Binding-site contacts:
Ligand atom C contacts residue ASP376 of chain 1.C at 3.9 Å.
Ligand atom CD contacts residue GLN369 of chain 1.C at 3.3 Å.
Ligand atom CG contacts residue TRP372 of chain 1.C at 3.7 Å (hydrophobic).
Ligand atom CD contacts residue ARG414 of chain 1.A at 3.5 Å.
Ligand atom NE contacts residue GLN369 of chain 1.C at 3.0 Å (h-bond).
Ligand atom OXT contacts residue LEU415 of chain 1.A at 2.9 Å (h-bond).
Ligand atom CD contacts residue GLU364 of chain 1.C at 2.9 Å.
Ligand atom OXT contacts residue ARG414 of chain 1.A at 3.3 Å.
Ligand atom NE contacts residue ARG414 of chain 1.A at 4.1 Å.
Ligand atom CA contacts residue THR357 of chain 1.C at 3.8 Å.
Ligand atom CA contacts residue ASP376 of chain 1.C at 3.5 Å.
Ligand atom CB contacts residue ASP376 of chain 1.C at 3.3 Å.
Ligand atom N contacts residue ASP376 of chain 1.C at 2.9 Å (salt-bridge).
Ligand atom O contacts residue ARG414 of chain 1.A at 4.2 Å.
Ligand atom C contacts residue LEU415 of chain 1.A at 3.7 Å (hydrophobic).
Ligand atom OXT contacts residue THR357 of chain 1.C at 4.3 Å.
Ligand atom C contacts residue THR357 of chain 1.C at 3.7 Å.
Ligand atom CB contacts residue ARG414 of chain 1.A at 4.1 Å.
Ligand atom NE contacts residue GLU364 of chain 1.C at 3.9 Å.
Ligand atom O contacts residue THR357 of chain 1.C at 3.5 Å.
Ligand atom CD contacts residue TRP372 of chain 1.C at 4.4 Å (hydrophobic).
Ligand atom NE contacts residue ASP413 of chain 1.A at 4.0 Å.
Ligand atom CG contacts residue ASP376 of chain 1.C at 4.0 Å.
Ligand atom N contacts residue TRP372 of chain 1.C at 3.6 Å.
Ligand atom CG contacts residue ARG414 of chain 1.A at 4.0 Å.
Ligand atom O contacts residue ASP376 of chain 1.C at 3.6 Å.
Ligand atom O contacts residue LEU415 of chain 1.A at 3.5 Å (h-bond).
Ligand atom C contacts residue ARG414 of chain 1.A at 4.0 Å.
Ligand atom CG contacts residue GLU364 of chain 1.C at 3.8 Å.
Ligand atom N contacts residue THR357 of chain 1.C at 2.6 Å (h-bond).

Sequence of chain 1.C:
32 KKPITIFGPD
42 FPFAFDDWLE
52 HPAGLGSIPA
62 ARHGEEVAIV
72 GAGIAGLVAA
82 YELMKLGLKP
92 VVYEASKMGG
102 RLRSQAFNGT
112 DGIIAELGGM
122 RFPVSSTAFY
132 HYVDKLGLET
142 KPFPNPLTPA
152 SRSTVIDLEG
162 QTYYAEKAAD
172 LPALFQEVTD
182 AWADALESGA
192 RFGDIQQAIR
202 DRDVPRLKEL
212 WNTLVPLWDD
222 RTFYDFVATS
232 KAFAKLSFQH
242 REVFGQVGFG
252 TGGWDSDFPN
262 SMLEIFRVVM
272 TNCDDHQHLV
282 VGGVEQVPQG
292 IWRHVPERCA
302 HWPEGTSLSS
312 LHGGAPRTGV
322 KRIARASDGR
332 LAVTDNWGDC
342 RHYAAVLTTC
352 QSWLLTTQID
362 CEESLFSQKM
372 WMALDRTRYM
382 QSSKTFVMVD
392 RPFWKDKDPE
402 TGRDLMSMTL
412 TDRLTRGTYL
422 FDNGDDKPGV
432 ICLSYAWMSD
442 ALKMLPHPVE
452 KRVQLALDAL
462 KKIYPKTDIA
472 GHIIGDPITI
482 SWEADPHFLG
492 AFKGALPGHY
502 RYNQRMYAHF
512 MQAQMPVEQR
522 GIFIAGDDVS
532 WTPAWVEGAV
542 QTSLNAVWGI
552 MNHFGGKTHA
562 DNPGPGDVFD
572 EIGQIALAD

Sequence of chain 1.A:
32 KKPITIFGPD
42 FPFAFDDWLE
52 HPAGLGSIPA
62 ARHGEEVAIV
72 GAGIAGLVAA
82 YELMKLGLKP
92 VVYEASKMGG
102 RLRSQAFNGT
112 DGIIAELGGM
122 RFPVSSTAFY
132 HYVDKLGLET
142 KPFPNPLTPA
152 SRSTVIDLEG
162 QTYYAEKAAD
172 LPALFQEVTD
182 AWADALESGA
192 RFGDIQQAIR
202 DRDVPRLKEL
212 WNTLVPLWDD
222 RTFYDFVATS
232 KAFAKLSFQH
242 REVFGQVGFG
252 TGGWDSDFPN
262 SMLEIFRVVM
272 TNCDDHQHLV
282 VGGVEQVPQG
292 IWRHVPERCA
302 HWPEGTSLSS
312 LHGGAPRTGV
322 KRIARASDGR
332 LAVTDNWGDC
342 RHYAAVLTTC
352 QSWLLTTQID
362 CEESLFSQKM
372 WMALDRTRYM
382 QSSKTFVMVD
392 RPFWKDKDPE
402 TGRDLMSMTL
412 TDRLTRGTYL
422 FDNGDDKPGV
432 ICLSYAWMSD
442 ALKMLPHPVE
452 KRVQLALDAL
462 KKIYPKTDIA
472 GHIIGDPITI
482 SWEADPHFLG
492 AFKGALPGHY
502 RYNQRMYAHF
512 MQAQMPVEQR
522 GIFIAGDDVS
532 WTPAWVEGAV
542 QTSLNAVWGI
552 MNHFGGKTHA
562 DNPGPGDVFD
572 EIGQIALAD

This small molecule binds to this protein.
Small molecule (SMILES): NCCC[C@H](N)C(=O)O